Binding-site contacts:
Ligand atom O4 contacts residue LYS139 of chain 2.A at 3.0 Å (salt-bridge).
Ligand atom O1B contacts residue SER130 of chain 2.A at 2.8 Å (h-bond).
Ligand atom C11 contacts residue GLY128 of chain 2.A at 3.7 Å.
Ligand atom O1A contacts residue SER130 of chain 2.A at 3.4 Å (h-bond).
Ligand atom O1B contacts residue ILE220 of chain 2.A at 3.5 Å.
Ligand atom O9 contacts residue SER222 of chain 2.A at 2.6 Å (h-bond).
Ligand atom C9 contacts residue TYR92 of chain 2.A at 3.1 Å (hydrophobic).
Ligand atom O1A contacts residue SER131 of chain 2.A at 2.8 Å (h-bond).
Ligand atom C9 contacts residue TRP147 of chain 2.A at 3.8 Å (hydrophobic).
Ligand atom C10 contacts residue THR129 of chain 2.A at 3.9 Å.
Ligand atom O10 contacts residue LEU188 of chain 2.A at 3.0 Å.
Ligand atom C8 contacts residue TRP147 of chain 2.A at 4.0 Å (hydrophobic).
Ligand atom O7 contacts residue GLU184 of chain 2.A at 4.0 Å.
Ligand atom C5 contacts residue THR129 of chain 2.A at 3.8 Å.
Ligand atom O9 contacts residue GLU184 of chain 2.A at 2.5 Å (salt-bridge).
Ligand atom C1 contacts residue SER130 of chain 2.A at 3.4 Å.
Ligand atom C9 contacts residue SER222 of chain 2.A at 3.9 Å.
Ligand atom C9 contacts residue HIS177 of chain 2.A at 3.4 Å.
Ligand atom O8 contacts residue TYR92 of chain 2.A at 2.9 Å (h-bond).
Ligand atom O1A contacts residue LYS139 of chain 2.A at 4.0 Å.
Ligand atom C11 contacts residue THR149 of chain 2.A at 4.0 Å.
Ligand atom C8 contacts residue GLU184 of chain 2.A at 3.5 Å.
Ligand atom O8 contacts residue ILE220 of chain 2.A at 3.9 Å.
Ligand atom O8 contacts residue TRP147 of chain 2.A at 3.9 Å.
Ligand atom C10 contacts residue LEU188 of chain 2.A at 3.7 Å (hydrophobic).
Ligand atom C4 contacts residue LYS139 of chain 2.A at 3.5 Å.
Ligand atom O4 contacts residue THR129 of chain 2.A at 3.8 Å.
Ligand atom C9 contacts residue GLU184 of chain 2.A at 3.2 Å.
Ligand atom C4 contacts residue THR129 of chain 2.A at 3.5 Å.
Ligand atom O7 contacts residue LEU188 of chain 2.A at 3.8 Å.
Ligand atom N5 contacts residue THR129 of chain 2.A at 3.0 Å (h-bond).
Ligand atom C7 contacts residue TRP147 of chain 2.A at 3.7 Å (hydrophobic).
Ligand atom C8 contacts residue TYR92 of chain 2.A at 3.6 Å (hydrophobic).
Ligand atom O9 contacts residue HIS177 of chain 2.A at 3.2 Å (h-bond).
Ligand atom O9 contacts residue TYR92 of chain 2.A at 2.7 Å (h-bond).
Ligand atom C11 contacts residue TRP147 of chain 2.A at 3.9 Å (hydrophobic).
Ligand atom C1 contacts residue SER131 of chain 2.A at 3.8 Å.
Ligand atom C11 contacts residue THR129 of chain 2.A at 3.8 Å.
Ligand atom C3 contacts residue LYS139 of chain 2.A at 3.4 Å.
Ligand atom C9 contacts residue LEU188 of chain 2.A at 3.8 Å (hydrophobic).

The protein below binds the small molecule below.
Small molecule (SMILES): CC(=O)N[C@H]1[C@H]([C@H](O)[C@H](O)CO)O[C@@](O)(C(=O)O)C[C@@H]1O

Sequence of chain 2.A:
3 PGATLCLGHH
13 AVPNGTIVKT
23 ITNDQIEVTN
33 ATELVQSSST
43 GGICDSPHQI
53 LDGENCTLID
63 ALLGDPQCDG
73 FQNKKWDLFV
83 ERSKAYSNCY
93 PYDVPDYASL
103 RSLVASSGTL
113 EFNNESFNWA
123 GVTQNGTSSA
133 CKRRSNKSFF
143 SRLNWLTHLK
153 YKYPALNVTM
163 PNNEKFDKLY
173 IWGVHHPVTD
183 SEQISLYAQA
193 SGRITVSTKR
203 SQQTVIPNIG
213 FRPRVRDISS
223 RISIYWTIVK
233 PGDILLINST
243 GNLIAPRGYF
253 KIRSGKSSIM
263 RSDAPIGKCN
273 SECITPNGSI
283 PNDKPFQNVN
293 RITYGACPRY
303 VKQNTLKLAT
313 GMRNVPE